Binding-site contacts:
Ligand atom CAC contacts residue ALA114 of chain 1.A at 3.7 Å (hydrophobic).
Ligand atom PCB contacts residue ARG32 of chain 1.A at 3.7 Å.
Ligand atom O4' contacts residue ASP30 of chain 1.A at 3.5 Å (salt-bridge).
Ligand atom C2 contacts residue VAL74 of chain 1.A at 3.5 Å (hydrophobic).
Ligand atom N3 contacts residue VAL74 of chain 1.A at 3.8 Å.
Ligand atom OAL contacts residue ARG32 of chain 1.A at 3.9 Å.
Ligand atom N1 contacts residue ASP72 of chain 1.A at 3.4 Å.
Ligand atom C4' contacts residue ASP30 of chain 1.A at 3.3 Å.
Ligand atom N6 contacts residue ALA69 of chain 1.A at 3.2 Å (h-bond).
Ligand atom N7 contacts residue ALA69 of chain 1.A at 3.2 Å.
Ligand atom N1 contacts residue LEU71 of chain 1.A at 3.4 Å (h-bond).
Ligand atom C2 contacts residue LEU73 of chain 1.A at 3.6 Å (hydrophobic).
Ligand atom CAW contacts residue ALA69 of chain 1.A at 3.6 Å (hydrophobic).
Ligand atom NBC contacts residue ARG144 of chain 1.A at 3.9 Å.
Ligand atom N6 contacts residue LEU71 of chain 1.A at 3.1 Å (h-bond).
Ligand atom C2 contacts residue ASP72 of chain 1.A at 3.3 Å.
Ligand atom O3' contacts residue LYS31 of chain 1.A at 3.7 Å.
Ligand atom O4' contacts residue LYS31 of chain 1.A at 3.4 Å.
Ligand atom C5' contacts residue ARG32 of chain 1.A at 3.9 Å.
Ligand atom C4 contacts residue LYS31 of chain 1.A at 3.8 Å.
Ligand atom OAN contacts residue LYS31 of chain 1.A at 3.1 Å.
Ligand atom NBC contacts residue LEU73 of chain 1.A at 3.2 Å.
Ligand atom CAZ contacts residue ARG32 of chain 1.A at 3.6 Å.
Ligand atom N9 contacts residue LYS31 of chain 1.A at 3.5 Å (salt-bridge).
Ligand atom CAU contacts residue ALA69 of chain 1.A at 3.9 Å (hydrophobic).
Ligand atom OAJ contacts residue HIS66 of chain 1.A at 3.9 Å.
Ligand atom CAC contacts residue ARG32 of chain 1.A at 3.8 Å.
Ligand atom N1 contacts residue ALA34 of chain 1.A at 3.6 Å.
Ligand atom CAC contacts residue ALA69 of chain 1.A at 3.8 Å (hydrophobic).
Ligand atom OBJ contacts residue ARG32 of chain 1.A at 3.2 Å (salt-bridge).
Ligand atom OAJ contacts residue ARG32 of chain 1.A at 3.1 Å (salt-bridge).
Ligand atom C6 contacts residue ALA34 of chain 1.A at 3.7 Å (hydrophobic).
Ligand atom N1 contacts residue LEU73 of chain 1.A at 3.0 Å (h-bond).
Ligand atom C6 contacts residue LEU71 of chain 1.A at 3.7 Å (hydrophobic).
Ligand atom C8 contacts residue LYS31 of chain 1.A at 3.8 Å.
Ligand atom C8 contacts residue ALA69 of chain 1.A at 3.9 Å (hydrophobic).
Ligand atom CAZ contacts residue HIS66 of chain 1.A at 3.9 Å.
Ligand atom O4' contacts residue ARG32 of chain 1.A at 3.8 Å.
Ligand atom C2 contacts residue ALA34 of chain 1.A at 3.9 Å (hydrophobic).
Ligand atom CAB contacts residue TYR136 of chain 1.A at 3.2 Å (hydrophobic).

This protein binds this small molecule.
Small molecule (SMILES): CSCCC(=O)SCCNC(=O)CCNC(=O)[C@H](O)C(C)(C)COP(=O)(O)OP(=O)(O)OC[C@H]1O[C@@H](n2cnc3c(N)ncnc32)[C@H](O)[C@@H]1OP(=O)(O)O

Sequence of chain 1.A:
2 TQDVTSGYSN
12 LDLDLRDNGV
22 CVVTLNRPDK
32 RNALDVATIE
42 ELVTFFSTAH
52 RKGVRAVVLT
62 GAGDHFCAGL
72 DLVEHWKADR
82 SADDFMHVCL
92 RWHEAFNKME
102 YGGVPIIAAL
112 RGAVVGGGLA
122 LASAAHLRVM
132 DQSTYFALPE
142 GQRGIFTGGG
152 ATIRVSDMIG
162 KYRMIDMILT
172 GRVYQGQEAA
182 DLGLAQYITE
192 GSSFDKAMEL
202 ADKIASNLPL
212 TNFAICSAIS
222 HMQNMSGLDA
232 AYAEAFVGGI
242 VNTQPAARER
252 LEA